Sequence of chain 1.A:
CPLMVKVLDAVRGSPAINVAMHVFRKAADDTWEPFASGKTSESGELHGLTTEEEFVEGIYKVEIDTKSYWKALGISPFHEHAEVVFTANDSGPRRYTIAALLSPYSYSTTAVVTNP

The protein below binds the small molecule below.
Small molecule (SMILES): Oc1cc(O)cc(/C=C/c2ccc(O)cc2O)c1

Binding-site contacts:
Ligand atom O17 contacts residue EZE1 of chain 2.C at 0.6 Å.
Ligand atom C4 contacts residue EZE1 of chain 2.C at 1.4 Å.
Ligand atom C12 contacts residue SER149 of chain 1.A at 3.6 Å.
Ligand atom O14 contacts residue SER149 of chain 2.A at 2.6 Å (h-bond).
Ligand atom C9 contacts residue EZE1 of chain 2.C at 0.4 Å.
Ligand atom C13 contacts residue EZE1 of chain 2.C at 0.3 Å.
Ligand atom C4 contacts residue ALA140 of chain 1.A at 3.4 Å (hydrophobic).
Ligand atom O17 contacts residue LEU49 of chain 1.A at 3.6 Å.
Ligand atom C6 contacts residue EZE1 of chain 2.C at 1.1 Å.
Ligand atom O11 contacts residue THR150 of chain 1.A at 3.7 Å.
Ligand atom O11 contacts residue SER149 of chain 1.A at 2.9 Å (h-bond).
Ligand atom C16 contacts residue EZE1 of chain 2.C at 0.4 Å.
Ligand atom C3 contacts residue EZE1 of chain 2.C at 2.2 Å.
Ligand atom C6 contacts residue ALA140 of chain 1.A at 3.4 Å (hydrophobic).
Ligand atom C18 contacts residue EZE1 of chain 2.C at 1.0 Å.
Ligand atom O14 contacts residue EZE1 of chain 2.C at 0.3 Å (h-bond).
Ligand atom C12 contacts residue EZE1 of chain 2.C at 0.2 Å.
Ligand atom C4 contacts residue LEU49 of chain 2.A at 3.3 Å (hydrophobic).
Ligand atom C12 contacts residue SER149 of chain 2.A at 3.6 Å.
Ligand atom O14 contacts residue LEU142 of chain 1.A at 3.5 Å.
Ligand atom C13 contacts residue LEU142 of chain 1.A at 3.6 Å (hydrophobic).
Ligand atom C18 contacts residue LYS47 of chain 2.A at 3.6 Å.
Ligand atom C10 contacts residue EZE1 of chain 2.C at 0.3 Å.
Ligand atom C18 contacts residue LYS47 of chain 1.A at 3.4 Å.
Ligand atom C5 contacts residue LEU49 of chain 2.A at 3.5 Å (hydrophobic).
Ligand atom O1 contacts residue LYS47 of chain 2.A at 3.4 Å.
Ligand atom C15 contacts residue EZE1 of chain 2.C at 0.4 Å.
Ligand atom C6 contacts residue LEU49 of chain 2.A at 3.3 Å (hydrophobic).
Ligand atom C2 contacts residue EZE1 of chain 2.C at 2.3 Å.
Ligand atom C8 contacts residue EZE1 of chain 2.C at 0.4 Å.
Ligand atom C12 contacts residue LEU142 of chain 1.A at 3.6 Å (hydrophobic).
Ligand atom C5 contacts residue EZE1 of chain 2.C at 0.6 Å.
Ligand atom O11 contacts residue LEU142 of chain 2.A at 3.7 Å.
Ligand atom O11 contacts residue EZE1 of chain 2.C at 0.3 Å (h-bond).
Ligand atom O1 contacts residue EZE1 of chain 2.C at 3.1 Å.
Ligand atom C2 contacts residue LYS47 of chain 2.A at 3.4 Å.
Ligand atom C7 contacts residue EZE1 of chain 2.C at 0.6 Å.
Ligand atom O14 contacts residue THR150 of chain 2.A at 3.5 Å (h-bond).
Ligand atom C13 contacts residue SER149 of chain 2.A at 3.5 Å.
Ligand atom C5 contacts residue ALA140 of chain 1.A at 3.6 Å (hydrophobic).

Sequence of chain 2.A:
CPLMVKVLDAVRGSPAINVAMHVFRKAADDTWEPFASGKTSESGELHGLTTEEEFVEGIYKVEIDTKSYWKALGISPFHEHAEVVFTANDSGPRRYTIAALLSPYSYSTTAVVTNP